This small molecule binds to this protein.
Small molecule (SMILES): Nc1ncnc2c1ncn2[C@@H]1O[C@H](CO[P](=O)(O)O[P](=O)(O)NP(=O)(O)O)[C@@H](O)[C@H]1O

Binding-site contacts:
Ligand atom O2B contacts residue MN1 of chain 1.F at 1.9 Å.
Ligand atom N7 contacts residue VAL186 of chain 1.B at 3.7 Å.
Ligand atom O1B contacts residue LYS184 of chain 1.B at 2.8 Å (salt-bridge).
Ligand atom O3G contacts residue SER242 of chain 1.B at 2.9 Å (h-bond).
Ligand atom O1A contacts residue GLY183 of chain 1.B at 3.3 Å.
Ligand atom O2B contacts residue THR185 of chain 1.B at 2.8 Å (h-bond).
Ligand atom O2A contacts residue ASN238 of chain 1.B at 3.0 Å (h-bond).
Ligand atom N3B contacts residue GLY181 of chain 1.B at 3.0 Å (h-bond).
Ligand atom O1B contacts residue GLY183 of chain 1.B at 3.0 Å (h-bond).
Ligand atom O2G contacts residue SER180 of chain 1.B at 2.9 Å (h-bond).
Ligand atom O1G contacts residue SER180 of chain 1.B at 3.4 Å.
Ligand atom N6 contacts residue TYR134 of chain 1.B at 3.1 Å (h-bond).
Ligand atom O1A contacts residue THR185 of chain 1.B at 2.9 Å (h-bond).
Ligand atom C5 contacts residue ASN126 of chain 1.B at 3.7 Å.
Ligand atom C1' contacts residue ASN126 of chain 1.B at 3.7 Å.
Ligand atom C6 contacts residue PRO127 of chain 1.B at 3.5 Å (hydrophobic).
Ligand atom PB contacts residue LYS184 of chain 1.B at 3.6 Å.
Ligand atom O3G contacts residue MN1 of chain 1.F at 1.9 Å.
Ligand atom O2G contacts residue ASN238 of chain 1.B at 3.2 Å (h-bond).
Ligand atom O1B contacts residue ALA182 of chain 1.B at 3.5 Å (h-bond).
Ligand atom C4 contacts residue ASN126 of chain 1.B at 3.5 Å.
Ligand atom O1A contacts residue VAL186 of chain 1.B at 2.9 Å (h-bond).
Ligand atom O3A contacts residue ASN238 of chain 1.B at 3.5 Å (h-bond).
Ligand atom C5' contacts residue ASN238 of chain 1.B at 3.6 Å.
Ligand atom C8 contacts residue ASN126 of chain 1.B at 3.2 Å.
Ligand atom O2A contacts residue ASN240 of chain 1.B at 3.6 Å (h-bond).
Ligand atom PG contacts residue MN1 of chain 1.F at 3.2 Å.
Ligand atom C8 contacts residue VAL186 of chain 1.B at 3.6 Å (hydrophobic).
Ligand atom O2G contacts residue SER241 of chain 1.B at 2.6 Å (h-bond).
Ligand atom C2 contacts residue LYS129 of chain 1.B at 3.4 Å.
Ligand atom N1 contacts residue PRO127 of chain 1.B at 3.4 Å.
Ligand atom O2G contacts residue SER242 of chain 1.B at 3.6 Å.
Ligand atom PB contacts residue MN1 of chain 1.F at 3.3 Å.
Ligand atom O3A contacts residue GLY183 of chain 1.B at 3.2 Å (h-bond).
Ligand atom O1A contacts residue LYS184 of chain 1.B at 3.5 Å (salt-bridge).
Ligand atom N9 contacts residue ASN126 of chain 1.B at 3.2 Å (h-bond).
Ligand atom O1G contacts residue LYS184 of chain 1.B at 2.8 Å (salt-bridge).
Ligand atom N7 contacts residue ASN126 of chain 1.B at 3.6 Å (h-bond).
Ligand atom O4' contacts residue ASN126 of chain 1.B at 2.9 Å (h-bond).
Ligand atom N3B contacts residue ASN238 of chain 1.B at 3.0 Å (h-bond).

Sequence of chain 1.B:
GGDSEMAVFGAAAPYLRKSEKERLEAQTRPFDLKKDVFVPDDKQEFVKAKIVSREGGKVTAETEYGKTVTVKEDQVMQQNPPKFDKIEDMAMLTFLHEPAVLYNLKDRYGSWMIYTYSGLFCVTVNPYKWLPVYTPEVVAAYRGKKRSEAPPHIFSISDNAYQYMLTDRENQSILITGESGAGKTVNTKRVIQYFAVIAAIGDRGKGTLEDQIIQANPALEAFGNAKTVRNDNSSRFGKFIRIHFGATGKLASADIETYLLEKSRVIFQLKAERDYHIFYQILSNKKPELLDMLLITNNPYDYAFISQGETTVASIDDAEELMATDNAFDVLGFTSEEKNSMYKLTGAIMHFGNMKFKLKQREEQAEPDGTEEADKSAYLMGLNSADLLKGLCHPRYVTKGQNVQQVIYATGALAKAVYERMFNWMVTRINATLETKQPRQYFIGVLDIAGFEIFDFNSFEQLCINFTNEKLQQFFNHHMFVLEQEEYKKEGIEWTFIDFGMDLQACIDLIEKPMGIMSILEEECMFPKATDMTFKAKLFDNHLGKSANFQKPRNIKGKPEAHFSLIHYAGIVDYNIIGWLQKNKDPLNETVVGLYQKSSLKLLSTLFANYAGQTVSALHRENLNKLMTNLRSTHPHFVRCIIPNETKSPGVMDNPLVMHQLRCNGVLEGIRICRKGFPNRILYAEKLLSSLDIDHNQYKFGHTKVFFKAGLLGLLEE